Binding-site contacts:
Ligand atom CB contacts residue ASN180 of chain 1.A at 3.5 Å.
Ligand atom OE1 contacts residue LYS127 of chain 1.A at 2.8 Å (salt-bridge).
Ligand atom O contacts residue VAL183 of chain 1.A at 3.4 Å.
Ligand atom CB contacts residue ASN231 of chain 1.A at 3.6 Å.
Ligand atom O3P contacts residue ARG134 of chain 1.A at 2.8 Å (salt-bridge).
Ligand atom O2P contacts residue ARG61 of chain 1.A at 3.0 Å (salt-bridge).
Ligand atom N contacts residue GLU187 of chain 1.A at 3.4 Å (salt-bridge).
Ligand atom N contacts residue ASN180 of chain 1.A at 2.8 Å (h-bond).
Ligand atom N contacts residue LEU179 of chain 1.A at 3.5 Å.
Ligand atom CD1 contacts residue TRP235 of chain 1.A at 3.3 Å (hydrophobic).
Ligand atom CE2 contacts residue TYR186 of chain 1.A at 3.4 Å (hydrophobic).
Ligand atom C contacts residue LEU179 of chain 1.A at 3.6 Å (hydrophobic).
Ligand atom CG contacts residue TRP235 of chain 1.A at 3.6 Å (hydrophobic).
Ligand atom O contacts residue LYS54 of chain 1.A at 3.5 Å (salt-bridge).
Ligand atom CE1 contacts residue TRP235 of chain 1.A at 3.2 Å (hydrophobic).
Ligand atom CE contacts residue ARG61 of chain 1.A at 3.7 Å.
Ligand atom CZ contacts residue TRP235 of chain 1.A at 3.5 Å (hydrophobic).
Ligand atom CB contacts residue ASN180 of chain 1.A at 3.2 Å.
Ligand atom CG contacts residue GLU187 of chain 1.A at 3.6 Å.
Ligand atom O contacts residue LEU179 of chain 1.A at 3.6 Å.
Ligand atom CZ contacts residue TYR186 of chain 1.A at 3.4 Å (hydrophobic).
Ligand atom CE2 contacts residue GLU187 of chain 1.A at 3.5 Å.
Ligand atom CE contacts residue ARG65 of chain 1.A at 2.6 Å.
Ligand atom CD2 contacts residue GLU187 of chain 1.A at 2.9 Å.
Ligand atom O1P contacts residue ARG61 of chain 1.A at 2.9 Å (salt-bridge).
Ligand atom O2P contacts residue ARG134 of chain 1.A at 2.9 Å (salt-bridge).
Ligand atom CG contacts residue ASN231 of chain 1.A at 3.6 Å.
Ligand atom O3P contacts residue TYR135 of chain 1.A at 2.7 Å (h-bond).
Ligand atom CB contacts residue ASN231 of chain 1.A at 3.5 Å.
Ligand atom SD contacts residue ARG65 of chain 1.A at 3.6 Å.
Ligand atom CD contacts residue LYS127 of chain 1.A at 3.7 Å.
Ligand atom O contacts residue LYS54 of chain 1.A at 2.7 Å (salt-bridge).
Ligand atom P contacts residue LYS54 of chain 1.A at 3.7 Å.
Ligand atom CA contacts residue ASN180 of chain 1.A at 3.4 Å.
Ligand atom CG2 contacts residue VAL183 of chain 1.A at 3.7 Å (hydrophobic).
Ligand atom NZ contacts residue ASP230 of chain 1.A at 3.1 Å (salt-bridge).
Ligand atom C contacts residue ASN180 of chain 1.A at 3.6 Å.
Ligand atom O contacts residue ASN231 of chain 1.A at 3.0 Å (h-bond).
Ligand atom O1P contacts residue LYS54 of chain 1.A at 2.7 Å (salt-bridge).
Ligand atom N contacts residue ASN231 of chain 1.A at 3.0 Å (h-bond).

This small molecule binds to this protein.
Small molecule (SMILES): CSCC[C@H](N)C(=O)N[C@@H](Cc1ccccc1)C(=O)N[C@@H](CCCC[NH3+])C(=O)N[C@H](C(=O)N[C@@H](CCC(=O)O)C(=O)NCC(=O)N1CCC[C@H]1C(=O)N[C@H](C=O)CC(=O)O)[C@@H](C)OP(=O)(O)O

Sequence of chain 1.A:
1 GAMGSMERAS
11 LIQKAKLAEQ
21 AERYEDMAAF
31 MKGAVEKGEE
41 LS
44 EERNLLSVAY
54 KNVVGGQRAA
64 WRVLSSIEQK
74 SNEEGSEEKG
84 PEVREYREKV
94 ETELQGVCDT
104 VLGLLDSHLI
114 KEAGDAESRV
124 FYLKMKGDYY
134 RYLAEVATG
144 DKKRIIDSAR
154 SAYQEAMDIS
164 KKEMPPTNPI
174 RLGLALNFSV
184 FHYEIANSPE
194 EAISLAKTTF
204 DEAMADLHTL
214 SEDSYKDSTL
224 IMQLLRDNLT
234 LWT